Binding-site contacts:
Ligand atom C17 contacts residue ILE84 of chain 1.B at 4.0 Å (hydrophobic).
Ligand atom C8 contacts residue VAL78 of chain 1.B at 3.9 Å (hydrophobic).
Ligand atom C21 contacts residue MET47 of chain 1.B at 4.0 Å (hydrophobic).
Ligand atom C2 contacts residue VAL78 of chain 1.B at 3.9 Å (hydrophobic).
Ligand atom C13 contacts residue HIS81 of chain 1.B at 3.9 Å.
Ligand atom CL1 contacts residue ILE46 of chain 1.B at 3.8 Å.
Ligand atom C9 contacts residue ILE84 of chain 1.B at 3.4 Å (hydrophobic).
Ligand atom O4 contacts residue GLY43 of chain 1.B at 4.0 Å.
Ligand atom C22 contacts residue ILE46 of chain 1.B at 4.0 Å (hydrophobic).
Ligand atom O3 contacts residue LYS79 of chain 1.B at 3.8 Å.
Ligand atom C9 contacts residue PHE76 of chain 1.B at 4.0 Å (hydrophobic).
Ligand atom C25 contacts residue VAL78 of chain 1.B at 3.4 Å (hydrophobic).
Ligand atom C23 contacts residue VAL78 of chain 1.B at 3.3 Å (hydrophobic).
Ligand atom C17 contacts residue HIS81 of chain 1.B at 3.5 Å.
Ligand atom CL1 contacts residue ILE84 of chain 1.B at 3.8 Å.
Ligand atom C3 contacts residue HIS81 of chain 1.B at 3.9 Å.
Ligand atom C16 contacts residue HIS81 of chain 1.B at 3.6 Å.
Ligand atom CL2 contacts residue LEU39 of chain 1.B at 4.1 Å.
Ligand atom C15 contacts residue LEU39 of chain 1.B at 3.9 Å (hydrophobic).
Ligand atom C11 contacts residue LEU39 of chain 1.B at 3.6 Å (hydrophobic).
Ligand atom C25 contacts residue LYS79 of chain 1.B at 3.6 Å.
Ligand atom C8 contacts residue ILE84 of chain 1.B at 3.8 Å (hydrophobic).
Ligand atom CL2 contacts residue HIS81 of chain 1.B at 3.4 Å.
Ligand atom C12 contacts residue LEU39 of chain 1.B at 3.6 Å (hydrophobic).
Ligand atom O3 contacts residue HIS81 of chain 1.B at 2.5 Å (h-bond).
Ligand atom C15 contacts residue TYR85 of chain 1.B at 4.1 Å (hydrophobic).
Ligand atom CL1 contacts residue LEU42 of chain 1.B at 4.1 Å.
Ligand atom C22 contacts residue GLY43 of chain 1.B at 3.7 Å.
Ligand atom C6 contacts residue HIS81 of chain 1.B at 3.7 Å.
Ligand atom C2 contacts residue HIS81 of chain 1.B at 4.0 Å.
Ligand atom C10 contacts residue ILE46 of chain 1.B at 4.0 Å (hydrophobic).
Ligand atom O2 contacts residue LYS79 of chain 1.B at 3.1 Å.
Ligand atom CL2 contacts residue ILE84 of chain 1.B at 3.5 Å.
Ligand atom C25 contacts residue HIS81 of chain 1.B at 3.6 Å.
Ligand atom O3 contacts residue VAL78 of chain 1.B at 3.3 Å (h-bond).
Ligand atom C16 contacts residue LEU39 of chain 1.B at 4.1 Å (hydrophobic).
Ligand atom C22 contacts residue MET47 of chain 1.B at 4.0 Å (hydrophobic).
Ligand atom CL2 contacts residue TYR85 of chain 1.B at 3.9 Å.
Ligand atom C15 contacts residue HIS81 of chain 1.B at 3.9 Å.
Ligand atom C17 contacts residue VAL78 of chain 1.B at 4.1 Å (hydrophobic).

Sequence of chain 1.B:
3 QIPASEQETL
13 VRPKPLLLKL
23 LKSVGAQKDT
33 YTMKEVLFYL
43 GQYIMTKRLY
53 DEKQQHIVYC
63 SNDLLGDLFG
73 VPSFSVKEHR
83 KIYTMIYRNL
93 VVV

This protein binds this small molecule.
Small molecule (SMILES): CC[C@@H]([C@H](C)O)N1C(=O)[C@@](C)(CC(=O)O)C[C@H](c2cccc(Cl)c2)[C@H]1c1ccc(Cl)cc1